Binding-site contacts:
Ligand atom C8 contacts residue ASN706 of chain 1.B at 4.4 Å.
Ligand atom C5 contacts residue GLN915 of chain 1.B at 4.3 Å.
Ligand atom C7 contacts residue GLN1060 of chain 1.B at 4.5 Å.
Ligand atom O6 contacts residue GLN915 of chain 1.B at 3.2 Å (h-bond).
Ligand atom C6 contacts residue GLN915 of chain 1.B at 4.1 Å.
Ligand atom C1 contacts residue GLN1060 of chain 1.B at 4.4 Å.
Ligand atom C7 contacts residue LEU911 of chain 1.B at 3.9 Å (hydrophobic).
Ligand atom C3 contacts residue LEU911 of chain 1.B at 4.3 Å (hydrophobic).
Ligand atom C2 contacts residue ASN706 of chain 1.B at 2.5 Å.
Ligand atom O7 contacts residue GLN1060 of chain 1.B at 3.4 Å (h-bond).
Ligand atom C4 contacts residue ASN706 of chain 1.B at 4.2 Å.
Ligand atom N2 contacts residue ASN706 of chain 1.B at 2.9 Å (h-bond).
Ligand atom O5 contacts residue ASN706 of chain 1.B at 2.4 Å (h-bond).
Ligand atom C3 contacts residue ASN706 of chain 1.B at 3.8 Å.
Ligand atom C4 contacts residue LEU911 of chain 1.B at 4.2 Å (hydrophobic).
Ligand atom O7 contacts residue ASN706 of chain 1.B at 3.1 Å (h-bond).
Ligand atom C1 contacts residue ASN706 of chain 1.B at 1.4 Å.
Ligand atom C7 contacts residue ASN706 of chain 1.B at 3.2 Å.
Ligand atom C5 contacts residue LEU911 of chain 1.B at 4.3 Å (hydrophobic).
Ligand atom C5 contacts residue ASN706 of chain 1.B at 3.7 Å.
Ligand atom N2 contacts residue LEU911 of chain 1.B at 4.5 Å.
Ligand atom O7 contacts residue LEU911 of chain 1.B at 3.4 Å.
Ligand atom O4 contacts residue LEU911 of chain 1.B at 3.5 Å.

Sequence of chain 1.B:
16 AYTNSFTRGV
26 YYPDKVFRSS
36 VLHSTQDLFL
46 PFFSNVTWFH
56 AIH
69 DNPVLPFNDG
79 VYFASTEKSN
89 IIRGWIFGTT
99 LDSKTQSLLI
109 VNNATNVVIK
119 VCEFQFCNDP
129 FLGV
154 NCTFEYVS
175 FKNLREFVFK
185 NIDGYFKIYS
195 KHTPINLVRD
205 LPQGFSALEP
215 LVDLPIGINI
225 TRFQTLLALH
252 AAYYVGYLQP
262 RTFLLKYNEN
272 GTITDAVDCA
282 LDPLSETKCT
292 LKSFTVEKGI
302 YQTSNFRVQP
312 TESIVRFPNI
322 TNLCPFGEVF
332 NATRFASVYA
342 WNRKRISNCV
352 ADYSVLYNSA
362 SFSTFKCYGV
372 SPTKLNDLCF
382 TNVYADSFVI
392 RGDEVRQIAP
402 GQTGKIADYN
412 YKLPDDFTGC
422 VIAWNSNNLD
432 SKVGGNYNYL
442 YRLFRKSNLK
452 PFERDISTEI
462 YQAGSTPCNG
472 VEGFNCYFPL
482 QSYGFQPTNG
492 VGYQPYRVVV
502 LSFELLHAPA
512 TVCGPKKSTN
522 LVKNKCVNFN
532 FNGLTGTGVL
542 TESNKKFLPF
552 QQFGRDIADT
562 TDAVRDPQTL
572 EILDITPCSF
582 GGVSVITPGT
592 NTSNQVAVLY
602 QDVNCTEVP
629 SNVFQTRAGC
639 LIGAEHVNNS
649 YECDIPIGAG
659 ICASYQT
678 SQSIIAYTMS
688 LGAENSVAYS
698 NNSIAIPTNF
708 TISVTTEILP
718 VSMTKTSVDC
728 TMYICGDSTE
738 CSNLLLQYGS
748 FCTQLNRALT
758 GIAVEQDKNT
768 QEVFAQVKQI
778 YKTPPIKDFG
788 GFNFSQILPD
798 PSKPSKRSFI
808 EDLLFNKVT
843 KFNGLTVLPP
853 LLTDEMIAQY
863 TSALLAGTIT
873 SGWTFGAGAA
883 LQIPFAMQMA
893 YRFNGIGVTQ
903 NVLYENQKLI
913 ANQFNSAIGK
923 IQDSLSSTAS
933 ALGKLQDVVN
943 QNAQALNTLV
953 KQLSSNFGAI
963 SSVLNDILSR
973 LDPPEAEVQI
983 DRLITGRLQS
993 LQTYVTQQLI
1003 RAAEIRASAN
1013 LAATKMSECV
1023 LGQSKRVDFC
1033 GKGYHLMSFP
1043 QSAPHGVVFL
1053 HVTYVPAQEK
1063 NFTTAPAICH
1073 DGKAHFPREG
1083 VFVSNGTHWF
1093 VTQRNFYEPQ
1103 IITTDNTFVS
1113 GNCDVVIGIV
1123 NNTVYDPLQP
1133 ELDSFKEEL

A small-molecule ligand and the protein it binds are described below.
Small molecule (SMILES): CC(=O)N[C@H]1[C@H](O[C@H]2[C@H](O)[C@@H](NC(C)=O)CO[C@@H]2CO)O[C@H](CO)[C@@H](O)[C@@H]1O